Binding-site contacts:
Ligand atom NI contacts residue CYS600 of chain 1.A at 2.4 Å.
Ligand atom N1 contacts residue LEU533 of chain 1.A at 3.4 Å.
Ligand atom N2 contacts residue CYS600 of chain 1.A at 3.4 Å.
Ligand atom N2 contacts residue PRO552 of chain 1.A at 3.6 Å.
Ligand atom C1 contacts residue CYS78 of chain 1.A at 3.3 Å (hydrophobic).
Ligand atom C1 contacts residue PRO552 of chain 1.A at 3.5 Å (hydrophobic).
Ligand atom C2 contacts residue THR553 of chain 1.A at 3.9 Å.
Ligand atom C1 contacts residue HIS82 of chain 1.A at 3.5 Å.
Ligand atom N1 contacts residue PRO552 of chain 1.A at 3.2 Å.
Ligand atom O3 contacts residue ARG530 of chain 1.A at 2.9 Å (salt-bridge).
Ligand atom C3 contacts residue ARG530 of chain 1.A at 3.4 Å.
Ligand atom C2 contacts residue ARG530 of chain 1.A at 3.7 Å.
Ligand atom O3 contacts residue CYS78 of chain 1.A at 3.5 Å.
Ligand atom C1 contacts residue VAL551 of chain 1.A at 3.2 Å (hydrophobic).
Ligand atom FE contacts residue CYS78 of chain 1.A at 2.3 Å.
Ligand atom O3 contacts residue ALA528 of chain 1.A at 3.5 Å.
Ligand atom N1 contacts residue CYS81 of chain 1.A at 3.3 Å (h-bond).
Ligand atom C3 contacts residue CYS78 of chain 1.A at 3.0 Å (hydrophobic).
Ligand atom C1 contacts residue CYS600 of chain 1.A at 3.2 Å (hydrophobic).
Ligand atom N1 contacts residue HIS82 of chain 1.A at 3.5 Å (h-bond).
Ligand atom N1 contacts residue CYS600 of chain 1.A at 4.1 Å.
Ligand atom N2 contacts residue THR553 of chain 1.A at 2.9 Å (h-bond).
Ligand atom C2 contacts residue VAL551 of chain 1.A at 3.5 Å (hydrophobic).
Ligand atom NI contacts residue CYS75 of chain 1.A at 2.2 Å.
Ligand atom N1 contacts residue ALA528 of chain 1.A at 3.6 Å.
Ligand atom NI contacts residue CYS78 of chain 1.A at 2.2 Å.
Ligand atom N2 contacts residue ARG530 of chain 1.A at 3.7 Å.
Ligand atom C2 contacts residue CYS78 of chain 1.A at 4.0 Å (hydrophobic).
Ligand atom FE contacts residue CYS600 of chain 1.A at 2.2 Å.
Ligand atom C2 contacts residue PRO552 of chain 1.A at 3.8 Å (hydrophobic).
Ligand atom C1 contacts residue ALA528 of chain 1.A at 3.9 Å (hydrophobic).
Ligand atom C3 contacts residue ALA528 of chain 1.A at 3.9 Å (hydrophobic).
Ligand atom NI contacts residue CYS597 of chain 1.A at 2.2 Å.
Ligand atom N2 contacts residue CYS597 of chain 1.A at 3.8 Å.
Ligand atom O3 contacts residue PRO529 of chain 1.A at 3.2 Å.
Ligand atom C2 contacts residue CYS600 of chain 1.A at 3.0 Å (hydrophobic).
Ligand atom C2 contacts residue CYS597 of chain 1.A at 3.7 Å (hydrophobic).
Ligand atom N2 contacts residue VAL551 of chain 1.A at 3.6 Å.
Ligand atom N1 contacts residue VAL551 of chain 1.A at 3.2 Å.
Ligand atom C1 contacts residue CYS81 of chain 1.A at 3.4 Å (hydrophobic).

Sequence of chain 1.A:
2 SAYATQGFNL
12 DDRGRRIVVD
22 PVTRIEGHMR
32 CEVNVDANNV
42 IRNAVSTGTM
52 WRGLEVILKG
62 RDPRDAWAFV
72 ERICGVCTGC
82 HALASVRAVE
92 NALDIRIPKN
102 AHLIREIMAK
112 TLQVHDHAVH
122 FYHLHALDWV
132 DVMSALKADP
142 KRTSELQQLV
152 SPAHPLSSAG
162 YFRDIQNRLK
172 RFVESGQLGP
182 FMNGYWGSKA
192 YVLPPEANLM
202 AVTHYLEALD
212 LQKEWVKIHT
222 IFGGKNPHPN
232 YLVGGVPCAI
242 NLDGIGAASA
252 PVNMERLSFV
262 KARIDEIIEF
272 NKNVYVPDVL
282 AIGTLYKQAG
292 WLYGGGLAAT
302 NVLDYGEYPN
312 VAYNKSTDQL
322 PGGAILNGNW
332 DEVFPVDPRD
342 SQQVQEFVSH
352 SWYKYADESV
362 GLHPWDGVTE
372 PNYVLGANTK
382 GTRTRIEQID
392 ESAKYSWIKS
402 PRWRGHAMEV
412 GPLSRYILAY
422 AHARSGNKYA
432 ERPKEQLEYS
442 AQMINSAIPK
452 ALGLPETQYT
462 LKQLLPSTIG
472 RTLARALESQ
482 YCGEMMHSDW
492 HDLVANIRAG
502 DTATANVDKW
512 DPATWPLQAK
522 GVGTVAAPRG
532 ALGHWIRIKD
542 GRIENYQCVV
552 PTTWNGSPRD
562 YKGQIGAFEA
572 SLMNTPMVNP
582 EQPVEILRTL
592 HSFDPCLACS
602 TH

A small-molecule ligand and the protein it binds are described below.
Small molecule (SMILES): N#C[Fe]([Ni])(C#N)C=O